Binding-site contacts:
Ligand atom O5 contacts residue ASN456 of chain 1.B at 2.4 Å (h-bond).
Ligand atom O3 contacts residue ASN456 of chain 1.B at 3.3 Å (h-bond).
Ligand atom C2 contacts residue ASN456 of chain 1.B at 2.5 Å.
Ligand atom N2 contacts residue ASN456 of chain 1.B at 3.7 Å.
Ligand atom C4 contacts residue ASN456 of chain 1.B at 3.1 Å.
Ligand atom C8 contacts residue GLU46 of chain 1.A at 3.7 Å.
Ligand atom C1 contacts residue ASN456 of chain 1.B at 1.4 Å.
Ligand atom C6 contacts residue ASN456 of chain 1.B at 4.3 Å.
Ligand atom O4 contacts residue ASN456 of chain 1.B at 4.5 Å.
Ligand atom C3 contacts residue ASN456 of chain 1.B at 3.1 Å.
Ligand atom O7 contacts residue GLU46 of chain 1.A at 3.6 Å.
Ligand atom C5 contacts residue ASN456 of chain 1.B at 3.3 Å.
Ligand atom C7 contacts residue GLU46 of chain 1.A at 4.1 Å.

A small-molecule ligand and the protein it binds are described below.
Small molecule (SMILES): CC(=O)N[C@H]1[C@H](O[C@H]2[C@H](O)[C@@H](NC(C)=O)CO[C@@H]2CO)O[C@H](CO)[C@@H](O[C@H]2O[C@H](CO)[C@@H](O)[C@H](O)[C@@H]2O)[C@@H]1O

Sequence of chain 1.A:
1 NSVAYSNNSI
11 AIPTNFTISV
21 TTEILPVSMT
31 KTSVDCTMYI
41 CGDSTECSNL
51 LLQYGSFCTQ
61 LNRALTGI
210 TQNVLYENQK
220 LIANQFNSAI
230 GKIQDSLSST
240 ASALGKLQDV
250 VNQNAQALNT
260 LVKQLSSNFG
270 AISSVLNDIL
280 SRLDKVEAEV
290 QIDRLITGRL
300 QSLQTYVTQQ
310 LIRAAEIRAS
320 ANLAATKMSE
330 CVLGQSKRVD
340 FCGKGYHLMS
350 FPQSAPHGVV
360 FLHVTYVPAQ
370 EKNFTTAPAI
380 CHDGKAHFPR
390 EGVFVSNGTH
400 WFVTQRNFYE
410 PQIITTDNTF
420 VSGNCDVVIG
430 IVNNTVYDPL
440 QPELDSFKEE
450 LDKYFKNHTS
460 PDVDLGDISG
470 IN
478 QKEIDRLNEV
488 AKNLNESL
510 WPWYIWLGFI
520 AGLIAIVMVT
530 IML

Sequence of chain 1.B:
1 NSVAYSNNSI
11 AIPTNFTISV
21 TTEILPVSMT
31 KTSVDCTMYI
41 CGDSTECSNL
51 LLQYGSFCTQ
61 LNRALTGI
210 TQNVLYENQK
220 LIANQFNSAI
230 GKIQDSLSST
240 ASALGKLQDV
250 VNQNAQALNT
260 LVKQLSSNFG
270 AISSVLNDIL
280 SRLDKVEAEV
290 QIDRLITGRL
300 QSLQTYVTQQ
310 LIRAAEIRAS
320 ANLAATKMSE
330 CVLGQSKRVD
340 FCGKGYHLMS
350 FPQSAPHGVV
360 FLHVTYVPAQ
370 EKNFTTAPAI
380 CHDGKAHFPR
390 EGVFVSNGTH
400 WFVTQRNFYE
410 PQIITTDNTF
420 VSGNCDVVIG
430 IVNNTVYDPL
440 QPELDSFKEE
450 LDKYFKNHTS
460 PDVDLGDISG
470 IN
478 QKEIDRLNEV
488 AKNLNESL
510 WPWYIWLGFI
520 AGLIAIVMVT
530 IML